Binding-site contacts:
Ligand atom C11 contacts residue LEU20 of chain 1.B at 3.7 Å (hydrophobic).
Ligand atom O43 contacts residue GLY23 of chain 1.B at 3.3 Å.
Ligand atom C36 contacts residue ASN138 of chain 1.B at 3.4 Å.
Ligand atom C6 contacts residue VAL28 of chain 1.B at 3.6 Å (hydrophobic).
Ligand atom C17 contacts residue LEU20 of chain 1.B at 3.5 Å (hydrophobic).
Ligand atom C41 contacts residue ASP133 of chain 1.B at 3.6 Å.
Ligand atom C39 contacts residue LEU154 of chain 1.B at 3.4 Å (hydrophobic).
Ligand atom C16 contacts residue LEU20 of chain 1.B at 3.7 Å (hydrophobic).
Ligand atom C20 contacts residue TYR88 of chain 1.B at 3.7 Å (hydrophobic).
Ligand atom N14 contacts residue THR86 of chain 1.B at 3.4 Å (h-bond).
Ligand atom C4 contacts residue LEU20 of chain 1.B at 3.7 Å (hydrophobic).
Ligand atom C1 contacts residue LYS42 of chain 1.B at 3.5 Å.
Ligand atom C34 contacts residue GLN24 of chain 1.B at 3.4 Å.
Ligand atom N14 contacts residue LEU140 of chain 1.B at 3.5 Å.
Ligand atom C16 contacts residue MET89 of chain 1.B at 3.5 Å (hydrophobic).
Ligand atom C21 contacts residue ALA90 of chain 1.B at 3.6 Å (hydrophobic).
Ligand atom C33 contacts residue GLN24 of chain 1.B at 3.4 Å.
Ligand atom C11 contacts residue MET89 of chain 1.B at 3.7 Å (hydrophobic).
Ligand atom C31 contacts residue GLY23 of chain 1.B at 3.5 Å.
Ligand atom C16 contacts residue GLY92 of chain 1.B at 3.6 Å.
Ligand atom N14 contacts residue GLU87 of chain 1.B at 3.4 Å (salt-bridge).
Ligand atom O43 contacts residue LYS42 of chain 1.B at 3.5 Å (salt-bridge).
Ligand atom N14 contacts residue ALA40 of chain 1.B at 3.5 Å.
Ligand atom C42 contacts residue TYR163 of chain 1.B at 3.6 Å (hydrophobic).
Ligand atom O43 contacts residue VAL28 of chain 1.B at 3.4 Å.
Ligand atom N12 contacts residue LEU20 of chain 1.B at 3.5 Å.
Ligand atom C21 contacts residue GLY92 of chain 1.B at 3.4 Å.
Ligand atom C21 contacts residue TYR88 of chain 1.B at 3.5 Å (hydrophobic).
Ligand atom C9 contacts residue LEU140 of chain 1.B at 3.5 Å (hydrophobic).
Ligand atom C1 contacts residue ASP151 of chain 1.B at 3.5 Å.
Ligand atom C17 contacts residue GLY92 of chain 1.B at 3.7 Å.
Ligand atom C41 contacts residue ASN138 of chain 1.B at 3.5 Å.
Ligand atom N10 contacts residue MET89 of chain 1.B at 3.5 Å (h-bond).
Ligand atom C31 contacts residue LYS42 of chain 1.B at 3.5 Å.
Ligand atom C20 contacts residue ALA90 of chain 1.B at 3.7 Å (hydrophobic).
Ligand atom N24 contacts residue MET89 of chain 1.B at 2.8 Å (h-bond).
Ligand atom C21 contacts residue MET89 of chain 1.B at 3.2 Å (hydrophobic).
Ligand atom C37 contacts residue ASP151 of chain 1.B at 3.4 Å.
Ligand atom C9 contacts residue ALA40 of chain 1.B at 3.6 Å (hydrophobic).
Ligand atom C39 contacts residue SER155 of chain 1.B at 3.7 Å.

Sequence of chain 1.B:
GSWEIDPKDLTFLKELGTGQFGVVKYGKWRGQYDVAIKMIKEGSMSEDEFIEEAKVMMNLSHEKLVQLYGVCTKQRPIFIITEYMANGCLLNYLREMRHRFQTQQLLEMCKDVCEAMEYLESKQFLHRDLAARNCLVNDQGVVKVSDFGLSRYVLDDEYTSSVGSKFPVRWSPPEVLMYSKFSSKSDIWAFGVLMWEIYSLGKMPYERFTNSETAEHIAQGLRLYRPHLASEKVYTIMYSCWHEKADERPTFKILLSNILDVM

The small molecule below binds the protein below.
Small molecule (SMILES): Cc1c(NC(=O)c2ccc(C(C)(C)C)cc2)cccc1-c1nc(N)nc(Nc2ccc(C(=O)N3CCOCC3)cc2)n1